The small molecule below binds the protein below.
Small molecule (SMILES): CC(=O)N[C@@H]1[C@@H](O)[C@H](O)[C@@H](CO)O[C@H]1O

Binding-site contacts:
Ligand atom O5 contacts residue ASN144 of chain 1.D at 2.1 Å (h-bond).
Ligand atom C3 contacts residue ASN144 of chain 1.D at 4.0 Å.
Ligand atom C2 contacts residue ASN144 of chain 1.D at 2.9 Å.
Ligand atom C6 contacts residue ASN144 of chain 1.D at 4.0 Å.
Ligand atom C1 contacts residue ASN144 of chain 1.D at 1.4 Å.
Ligand atom N2 contacts residue ASN144 of chain 1.D at 3.6 Å.
Ligand atom C5 contacts residue ASN144 of chain 1.D at 3.4 Å.
Ligand atom C7 contacts residue ASN144 of chain 1.D at 3.7 Å.
Ligand atom C4 contacts residue ASN144 of chain 1.D at 4.1 Å.
Ligand atom O7 contacts residue ASN144 of chain 1.D at 3.1 Å (h-bond).

Sequence of chain 1.D:
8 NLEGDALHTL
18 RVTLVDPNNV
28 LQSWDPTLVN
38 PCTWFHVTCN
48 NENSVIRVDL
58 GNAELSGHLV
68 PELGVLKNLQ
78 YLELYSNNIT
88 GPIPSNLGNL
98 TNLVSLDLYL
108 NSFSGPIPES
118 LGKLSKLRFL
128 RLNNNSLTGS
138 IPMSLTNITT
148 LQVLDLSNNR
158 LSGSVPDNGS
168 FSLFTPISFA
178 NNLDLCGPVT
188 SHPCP